The small molecule below binds the protein below.
Small molecule (SMILES): Nc1ncnc2c1ncn2[C@@H]1O[C@H](CO)[C@@H](O)[C@H]1O

Binding-site contacts:
Ligand atom O4' contacts residue LEU70 of chain 1.B at 3.3 Å.
Ligand atom C4 contacts residue PHE55 of chain 1.B at 4.1 Å (hydrophobic).
Ligand atom O4' contacts residue TRP76 of chain 1.B at 3.9 Å.
Ligand atom N3 contacts residue PHE55 of chain 1.B at 3.3 Å.
Ligand atom N1 contacts residue THR191 of chain 1.B at 3.4 Å (h-bond).
Ligand atom C2' contacts residue TYR192 of chain 1.B at 3.7 Å (hydrophobic).
Ligand atom C5' contacts residue LEU70 of chain 1.B at 3.8 Å (hydrophobic).
Ligand atom C2 contacts residue THR191 of chain 1.B at 3.7 Å.
Ligand atom N3 contacts residue TYR192 of chain 1.B at 4.0 Å.
Ligand atom C2 contacts residue TYR69 of chain 1.B at 3.5 Å (hydrophobic).
Ligand atom N1 contacts residue TYR69 of chain 1.B at 3.4 Å (h-bond).
Ligand atom O5' contacts residue LEU70 of chain 1.B at 3.8 Å.
Ligand atom C5 contacts residue TYR192 of chain 1.B at 3.5 Å (hydrophobic).
Ligand atom C8 contacts residue TYR192 of chain 1.B at 3.7 Å (hydrophobic).
Ligand atom C4 contacts residue TYR192 of chain 1.B at 3.8 Å (hydrophobic).
Ligand atom C6 contacts residue TYR69 of chain 1.B at 3.6 Å (hydrophobic).
Ligand atom C5 contacts residue LEU70 of chain 1.B at 3.9 Å (hydrophobic).
Ligand atom O2' contacts residue PO41 of chain 1.G at 3.2 Å (h-bond).
Ligand atom C1' contacts residue PHE55 of chain 1.B at 3.5 Å (hydrophobic).
Ligand atom N7 contacts residue LEU70 of chain 1.B at 3.5 Å.
Ligand atom C3' contacts residue PO41 of chain 1.G at 3.9 Å.
Ligand atom N7 contacts residue TYR192 of chain 1.B at 3.5 Å.
Ligand atom N3 contacts residue TYR69 of chain 1.B at 4.0 Å.
Ligand atom C2 contacts residue PHE55 of chain 1.B at 3.8 Å (hydrophobic).
Ligand atom N9 contacts residue LEU70 of chain 1.B at 4.0 Å.
Ligand atom O3' contacts residue GLY112 of chain 1.B at 3.6 Å.
Ligand atom C6 contacts residue TYR192 of chain 1.B at 3.8 Å (hydrophobic).
Ligand atom C5' contacts residue TRP76 of chain 1.B at 3.7 Å (hydrophobic).
Ligand atom N6 contacts residue THR191 of chain 1.B at 3.9 Å.
Ligand atom C6 contacts residue THR191 of chain 1.B at 4.0 Å.
Ligand atom C8 contacts residue LEU70 of chain 1.B at 3.7 Å (hydrophobic).
Ligand atom O3' contacts residue PO41 of chain 1.G at 2.8 Å (h-bond).
Ligand atom C2 contacts residue TYR192 of chain 1.B at 3.9 Å (hydrophobic).
Ligand atom C4' contacts residue TRP76 of chain 1.B at 3.6 Å (hydrophobic).
Ligand atom N9 contacts residue TYR192 of chain 1.B at 4.1 Å.
Ligand atom C4' contacts residue PHE55 of chain 1.B at 4.0 Å (hydrophobic).
Ligand atom O4' contacts residue PHE55 of chain 1.B at 3.0 Å.
Ligand atom N1 contacts residue TYR192 of chain 1.B at 3.7 Å.
Ligand atom O2' contacts residue TYR192 of chain 1.B at 3.5 Å.
Ligand atom O3' contacts residue ARG113 of chain 1.B at 3.9 Å.

Sequence of chain 1.B:
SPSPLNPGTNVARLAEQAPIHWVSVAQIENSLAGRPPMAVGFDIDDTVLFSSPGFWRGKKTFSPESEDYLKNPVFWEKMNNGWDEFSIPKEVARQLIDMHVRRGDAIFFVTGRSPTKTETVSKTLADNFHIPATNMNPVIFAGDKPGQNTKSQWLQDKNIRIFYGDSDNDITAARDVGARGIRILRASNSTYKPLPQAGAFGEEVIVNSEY